Sequence of chain 1.A:
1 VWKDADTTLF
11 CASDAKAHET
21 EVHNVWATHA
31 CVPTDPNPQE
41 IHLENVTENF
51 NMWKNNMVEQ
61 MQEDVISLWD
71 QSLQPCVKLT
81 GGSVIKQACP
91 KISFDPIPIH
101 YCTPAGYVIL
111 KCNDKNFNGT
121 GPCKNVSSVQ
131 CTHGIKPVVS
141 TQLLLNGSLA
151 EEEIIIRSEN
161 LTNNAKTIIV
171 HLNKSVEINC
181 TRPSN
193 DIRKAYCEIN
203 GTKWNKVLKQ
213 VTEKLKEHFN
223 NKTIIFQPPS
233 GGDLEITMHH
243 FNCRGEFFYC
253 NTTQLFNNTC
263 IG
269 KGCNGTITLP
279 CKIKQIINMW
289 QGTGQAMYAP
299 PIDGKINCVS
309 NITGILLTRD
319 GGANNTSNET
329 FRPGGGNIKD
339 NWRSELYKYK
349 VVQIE

Binding-site contacts:
Ligand atom C1 contacts residue ASN305 of chain 1.A at 4.4 Å.
Ligand atom O6 contacts residue GLU200 of chain 1.A at 3.8 Å.
Ligand atom C1 contacts residue ASN179 of chain 1.A at 1.4 Å.
Ligand atom C2 contacts residue ASN179 of chain 1.A at 2.5 Å.
Ligand atom C6 contacts residue TYR198 of chain 1.A at 4.0 Å (hydrophobic).
Ligand atom O5 contacts residue ASN179 of chain 1.A at 2.3 Å (h-bond).
Ligand atom C5 contacts residue THR181 of chain 1.A at 4.3 Å.
Ligand atom C1 contacts residue THR181 of chain 1.A at 4.3 Å.
Ligand atom N2 contacts residue ASN179 of chain 1.A at 3.0 Å (h-bond).
Ligand atom C5 contacts residue ASN179 of chain 1.A at 3.6 Å.
Ligand atom O7 contacts residue ASN179 of chain 1.A at 3.6 Å.
Ligand atom O5 contacts residue THR181 of chain 1.A at 4.0 Å.
Ligand atom C1 contacts residue GLU200 of chain 1.A at 4.3 Å.
Ligand atom O5 contacts residue GLU200 of chain 1.A at 3.5 Å (salt-bridge).
Ligand atom C7 contacts residue ASN179 of chain 1.A at 3.5 Å.
Ligand atom C4 contacts residue ASN179 of chain 1.A at 4.2 Å.
Ligand atom O6 contacts residue THR181 of chain 1.A at 3.6 Å.
Ligand atom C6 contacts residue GLU200 of chain 1.A at 4.2 Å.
Ligand atom O6 contacts residue TYR198 of chain 1.A at 3.0 Å (h-bond).
Ligand atom C8 contacts residue VAL307 of chain 1.A at 3.9 Å (hydrophobic).
Ligand atom C3 contacts residue ASN179 of chain 1.A at 3.8 Å.

A small-molecule ligand and the protein it binds are described below.
Small molecule (SMILES): CC(=O)N[C@@H]1[C@@H](O)[C@H](O)[C@@H](CO)O[C@H]1O